Sequence of chain 1.A:
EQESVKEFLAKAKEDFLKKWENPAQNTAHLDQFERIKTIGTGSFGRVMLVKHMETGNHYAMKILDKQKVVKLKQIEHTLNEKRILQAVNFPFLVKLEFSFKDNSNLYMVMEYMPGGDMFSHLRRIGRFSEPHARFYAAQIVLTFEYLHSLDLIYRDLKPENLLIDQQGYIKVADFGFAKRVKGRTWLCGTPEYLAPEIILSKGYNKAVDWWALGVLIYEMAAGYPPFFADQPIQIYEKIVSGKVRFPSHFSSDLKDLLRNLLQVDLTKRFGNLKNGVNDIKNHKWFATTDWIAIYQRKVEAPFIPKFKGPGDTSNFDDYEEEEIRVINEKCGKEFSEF

A small-molecule ligand and the protein it binds are described below.
Small molecule (SMILES): Cc1cncc2cccc(S(=O)(=O)N3CCCNC[C@@H]3C)c12

Binding-site contacts:
Ligand atom N24 contacts residue TPO197 of chain 1.A at 2.9 Å (h-bond).
Ligand atom C6 contacts residue GLU86 of chain 1.A at 4.1 Å.
Ligand atom S5 contacts residue LYS189 of chain 1.A at 4.2 Å.
Ligand atom C9 contacts residue GLU86 of chain 1.A at 3.6 Å.
Ligand atom O1 contacts residue LYS189 of chain 1.A at 4.5 Å.
Ligand atom C27 contacts residue TPO197 of chain 1.A at 4.3 Å.
Ligand atom S5 contacts residue TPO197 of chain 1.A at 3.7 Å.
Ligand atom C5 contacts residue GLU86 of chain 1.A at 3.7 Å.
Ligand atom O1 contacts residue TPO197 of chain 1.A at 3.7 Å.
Ligand atom O2 contacts residue LYS189 of chain 1.A at 3.0 Å (salt-bridge).
Ligand atom CM contacts residue ASN90 of chain 1.A at 3.6 Å.
Ligand atom C7 contacts residue GLU86 of chain 1.A at 4.2 Å.
Ligand atom C25 contacts residue TPO197 of chain 1.A at 3.3 Å.
Ligand atom O2 contacts residue TPO197 of chain 1.A at 3.4 Å (h-bond).
Ligand atom CM contacts residue LYS189 of chain 1.A at 4.2 Å.
Ligand atom C22 contacts residue TPO197 of chain 1.A at 3.3 Å.
Ligand atom S5 contacts residue GLU86 of chain 1.A at 4.5 Å.
Ligand atom C1 contacts residue GLU86 of chain 1.A at 4.1 Å.
Ligand atom C4 contacts residue GLU86 of chain 1.A at 3.7 Å.
Ligand atom O1 contacts residue GLU86 of chain 1.A at 3.5 Å.
Ligand atom C8 contacts residue GLU86 of chain 1.A at 4.0 Å.
Ligand atom N21 contacts residue TPO197 of chain 1.A at 3.5 Å (h-bond).
Ligand atom C22 contacts residue LYS189 of chain 1.A at 4.5 Å.
Ligand atom C26 contacts residue TPO197 of chain 1.A at 3.9 Å.
Ligand atom CM contacts residue GLU86 of chain 1.A at 4.0 Å.
Ligand atom C10 contacts residue GLU86 of chain 1.A at 3.5 Å.
Ligand atom N2 contacts residue GLU86 of chain 1.A at 4.5 Å.
Ligand atom C27 contacts residue GLU86 of chain 1.A at 4.5 Å.
Ligand atom C3 contacts residue ASN90 of chain 1.A at 4.2 Å.
Ligand atom C3 contacts residue GLU86 of chain 1.A at 4.2 Å.
Ligand atom C23 contacts residue TPO197 of chain 1.A at 3.6 Å.